This protein binds this small molecule.
Small molecule (SMILES): N[C@@H](Cc1c[nH]c2ccccc12)C(=O)O

Sequence of chain 1.A:
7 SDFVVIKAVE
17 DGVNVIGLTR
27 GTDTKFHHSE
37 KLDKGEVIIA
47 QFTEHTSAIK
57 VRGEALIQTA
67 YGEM

Binding-site contacts:
Ligand atom CZ3 contacts residue HIS34 of chain 1.B at 4.0 Å.
Ligand atom C contacts residue GLY27 of chain 1.A at 3.5 Å.
Ligand atom CA contacts residue SER53 of chain 1.A at 3.9 Å.
Ligand atom NE1 contacts residue GLN47 of chain 1.B at 2.9 Å (h-bond).
Ligand atom N contacts residue THR25 of chain 1.A at 2.8 Å (h-bond).
Ligand atom CB contacts residue SER53 of chain 1.A at 3.4 Å.
Ligand atom CB contacts residue THR30 of chain 1.A at 3.4 Å.
Ligand atom CE3 contacts residue HIS34 of chain 1.B at 4.0 Å.
Ligand atom OXT contacts residue THR49 of chain 1.B at 2.6 Å (h-bond).
Ligand atom CZ2 contacts residue ILE55 of chain 1.B at 3.8 Å (hydrophobic).
Ligand atom N contacts residue ARG26 of chain 1.A at 3.9 Å.
Ligand atom CA contacts residue THR25 of chain 1.A at 3.7 Å.
Ligand atom CZ2 contacts residue THR52 of chain 1.B at 3.9 Å.
Ligand atom O contacts residue SER53 of chain 1.A at 2.9 Å (h-bond).
Ligand atom CE2 contacts residue GLN47 of chain 1.B at 3.9 Å.
Ligand atom CD2 contacts residue THR52 of chain 1.B at 4.0 Å.
Ligand atom N contacts residue GLY27 of chain 1.A at 2.9 Å (h-bond).
Ligand atom CZ3 contacts residue GLY23 of chain 1.B at 3.6 Å.
Ligand atom NE1 contacts residue THR49 of chain 1.B at 3.9 Å.
Ligand atom CZ2 contacts residue ALA46 of chain 1.B at 3.8 Å (hydrophobic).
Ligand atom C contacts residue SER53 of chain 1.A at 3.4 Å.
Ligand atom CD1 contacts residue SER53 of chain 1.A at 3.2 Å.
Ligand atom O contacts residue GLY27 of chain 1.A at 3.0 Å (h-bond).
Ligand atom CD1 contacts residue THR49 of chain 1.B at 3.6 Å.
Ligand atom CE3 contacts residue THR30 of chain 1.A at 4.0 Å.
Ligand atom O contacts residue THR49 of chain 1.B at 3.8 Å.
Ligand atom CA contacts residue THR30 of chain 1.A at 3.2 Å.
Ligand atom CH2 contacts residue GLY23 of chain 1.B at 3.5 Å.
Ligand atom O contacts residue THR25 of chain 1.A at 4.0 Å.
Ligand atom O contacts residue ARG26 of chain 1.A at 3.2 Å.
Ligand atom NE1 contacts residue ALA46 of chain 1.B at 4.0 Å.
Ligand atom CG contacts residue SER53 of chain 1.A at 3.7 Å.
Ligand atom C contacts residue THR49 of chain 1.B at 3.6 Å.
Ligand atom OXT contacts residue THR52 of chain 1.B at 3.1 Å (h-bond).
Ligand atom N contacts residue ASP29 of chain 1.A at 2.8 Å (salt-bridge).
Ligand atom CE2 contacts residue THR52 of chain 1.B at 4.0 Å.
Ligand atom N contacts residue THR30 of chain 1.A at 3.0 Å (h-bond).
Ligand atom CA contacts residue GLY27 of chain 1.A at 3.6 Å.
Ligand atom CB contacts residue THR25 of chain 1.A at 3.6 Å.
Ligand atom CD1 contacts residue GLN47 of chain 1.B at 3.7 Å.

Sequence of chain 1.B:
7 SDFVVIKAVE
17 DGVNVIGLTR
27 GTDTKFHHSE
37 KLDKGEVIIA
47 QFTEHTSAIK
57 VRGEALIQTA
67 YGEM